A small-molecule ligand and the protein it binds are described below.
Small molecule (SMILES): CC(=O)N[C@@H]1[C@@H](O)[C@H](O)[C@@H](CO)O[C@H]1O

Sequence of chain 1.K:
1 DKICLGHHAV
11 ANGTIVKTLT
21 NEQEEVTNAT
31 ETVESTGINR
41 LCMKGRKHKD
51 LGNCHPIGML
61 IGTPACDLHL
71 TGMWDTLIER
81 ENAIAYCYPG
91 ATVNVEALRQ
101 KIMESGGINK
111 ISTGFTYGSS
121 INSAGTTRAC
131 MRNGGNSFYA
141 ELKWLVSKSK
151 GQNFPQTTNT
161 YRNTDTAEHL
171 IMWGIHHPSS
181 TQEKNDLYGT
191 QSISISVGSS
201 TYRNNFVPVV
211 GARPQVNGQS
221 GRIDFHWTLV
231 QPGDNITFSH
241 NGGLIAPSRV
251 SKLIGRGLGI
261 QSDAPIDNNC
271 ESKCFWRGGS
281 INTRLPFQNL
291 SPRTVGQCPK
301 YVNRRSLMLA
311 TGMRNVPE

Binding-site contacts:
Ligand atom C8 contacts residue SER200 of chain 1.K at 4.2 Å.
Ligand atom C5 contacts residue ASN235 of chain 1.K at 3.7 Å.
Ligand atom N2 contacts residue GLY233 of chain 1.K at 3.5 Å (h-bond).
Ligand atom C2 contacts residue ASN235 of chain 1.K at 2.3 Å.
Ligand atom O5 contacts residue ASN235 of chain 1.K at 2.4 Å (h-bond).
Ligand atom C8 contacts residue ASP234 of chain 1.K at 3.4 Å.
Ligand atom O7 contacts residue ASN235 of chain 1.K at 3.2 Å (h-bond).
Ligand atom C7 contacts residue ASP234 of chain 1.K at 4.2 Å.
Ligand atom C7 contacts residue ASN235 of chain 1.K at 3.2 Å.
Ligand atom O5 contacts residue ARG162 of chain 1.K at 3.9 Å.
Ligand atom C3 contacts residue ASN235 of chain 1.K at 3.7 Å.
Ligand atom C7 contacts residue GLY233 of chain 1.K at 3.9 Å.
Ligand atom C1 contacts residue ASN235 of chain 1.K at 1.4 Å.
Ligand atom C8 contacts residue ASN235 of chain 1.K at 4.2 Å.
Ligand atom C8 contacts residue GLY233 of chain 1.K at 3.2 Å.
Ligand atom O7 contacts residue PRO214 of chain 1.I at 4.0 Å.
Ligand atom C1 contacts residue ARG162 of chain 1.K at 3.9 Å.
Ligand atom C4 contacts residue ASN235 of chain 1.K at 4.2 Å.
Ligand atom N2 contacts residue ASN235 of chain 1.K at 2.8 Å (h-bond).

Sequence of chain 1.I:
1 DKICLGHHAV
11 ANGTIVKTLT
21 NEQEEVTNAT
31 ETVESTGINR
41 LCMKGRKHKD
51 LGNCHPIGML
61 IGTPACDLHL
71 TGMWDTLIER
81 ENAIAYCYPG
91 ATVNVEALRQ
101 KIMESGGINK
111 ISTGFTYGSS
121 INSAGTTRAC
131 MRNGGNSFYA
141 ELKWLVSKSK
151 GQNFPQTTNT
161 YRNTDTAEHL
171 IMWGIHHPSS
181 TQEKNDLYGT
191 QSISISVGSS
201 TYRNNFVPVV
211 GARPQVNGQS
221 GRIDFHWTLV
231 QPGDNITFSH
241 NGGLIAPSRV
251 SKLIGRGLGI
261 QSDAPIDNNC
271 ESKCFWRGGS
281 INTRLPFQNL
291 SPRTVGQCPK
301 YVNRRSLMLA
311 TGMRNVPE